Binding-site contacts:
Ligand atom C5 contacts residue SER89 of chain 38.B at 4.3 Å.
Ligand atom C3 contacts residue ASN87 of chain 38.B at 3.7 Å.
Ligand atom C1 contacts residue ASN87 of chain 38.B at 1.4 Å.
Ligand atom O5 contacts residue SER79 of chain 38.B at 4.4 Å.
Ligand atom C2 contacts residue ASN87 of chain 38.B at 2.4 Å.
Ligand atom C6 contacts residue LEU151 of chain 38.B at 3.8 Å (hydrophobic).
Ligand atom C4 contacts residue ASN87 of chain 38.B at 4.2 Å.
Ligand atom C5 contacts residue LEU151 of chain 38.B at 4.1 Å (hydrophobic).
Ligand atom N2 contacts residue ASN87 of chain 38.B at 2.9 Å (h-bond).
Ligand atom O4 contacts residue LEU151 of chain 38.B at 3.7 Å.
Ligand atom O5 contacts residue SER89 of chain 38.B at 4.1 Å.
Ligand atom O6 contacts residue LEU151 of chain 38.B at 3.4 Å.
Ligand atom C1 contacts residue SER89 of chain 38.B at 4.5 Å.
Ligand atom O7 contacts residue ASN87 of chain 38.B at 3.9 Å.
Ligand atom C5 contacts residue ASN87 of chain 38.B at 3.7 Å.
Ligand atom O5 contacts residue ASN87 of chain 38.B at 2.3 Å (h-bond).
Ligand atom O7 contacts residue ASP85 of chain 38.B at 4.3 Å.
Ligand atom C7 contacts residue ASN87 of chain 38.B at 3.6 Å.
Ligand atom C4 contacts residue LEU151 of chain 38.B at 4.4 Å (hydrophobic).

Sequence of chain 38.B:
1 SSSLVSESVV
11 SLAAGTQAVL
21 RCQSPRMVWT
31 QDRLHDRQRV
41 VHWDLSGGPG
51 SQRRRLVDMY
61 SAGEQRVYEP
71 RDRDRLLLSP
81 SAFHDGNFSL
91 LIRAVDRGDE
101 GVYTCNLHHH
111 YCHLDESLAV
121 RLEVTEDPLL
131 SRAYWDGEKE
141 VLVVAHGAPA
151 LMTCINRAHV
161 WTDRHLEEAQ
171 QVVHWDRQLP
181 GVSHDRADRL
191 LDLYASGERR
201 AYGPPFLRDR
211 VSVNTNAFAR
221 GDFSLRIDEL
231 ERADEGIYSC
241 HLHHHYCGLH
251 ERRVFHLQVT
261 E

A small-molecule ligand and the protein it binds are described below.
Small molecule (SMILES): CC(=O)N[C@@H]1[C@@H](O)[C@H](O)[C@@H](CO)O[C@H]1O